Sequence of chain 1.O:
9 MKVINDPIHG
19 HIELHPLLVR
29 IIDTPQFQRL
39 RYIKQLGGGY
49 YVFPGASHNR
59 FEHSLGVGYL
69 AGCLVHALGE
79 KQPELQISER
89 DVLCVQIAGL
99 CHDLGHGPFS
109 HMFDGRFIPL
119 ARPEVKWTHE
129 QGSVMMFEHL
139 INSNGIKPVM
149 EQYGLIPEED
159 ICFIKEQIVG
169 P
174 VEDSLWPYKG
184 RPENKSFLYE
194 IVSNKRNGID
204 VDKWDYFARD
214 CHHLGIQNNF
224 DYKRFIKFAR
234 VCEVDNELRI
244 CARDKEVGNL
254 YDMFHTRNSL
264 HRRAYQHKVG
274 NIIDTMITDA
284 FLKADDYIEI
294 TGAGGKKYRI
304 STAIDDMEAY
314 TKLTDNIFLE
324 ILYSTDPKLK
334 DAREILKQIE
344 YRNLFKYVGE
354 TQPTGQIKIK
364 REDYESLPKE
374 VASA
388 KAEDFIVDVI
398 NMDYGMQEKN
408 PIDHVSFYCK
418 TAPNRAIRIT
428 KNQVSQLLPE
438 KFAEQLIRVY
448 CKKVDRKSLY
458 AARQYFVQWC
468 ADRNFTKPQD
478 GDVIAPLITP

This protein binds this small molecule.
Small molecule (SMILES): Nc1ncnc2c1ncn2[C@H]1C[C@H](O)[C@@H](CO[P](=O)(O)O[P](=O)(O)OP(=O)(O)O)O1

Sequence of chain 1.P:
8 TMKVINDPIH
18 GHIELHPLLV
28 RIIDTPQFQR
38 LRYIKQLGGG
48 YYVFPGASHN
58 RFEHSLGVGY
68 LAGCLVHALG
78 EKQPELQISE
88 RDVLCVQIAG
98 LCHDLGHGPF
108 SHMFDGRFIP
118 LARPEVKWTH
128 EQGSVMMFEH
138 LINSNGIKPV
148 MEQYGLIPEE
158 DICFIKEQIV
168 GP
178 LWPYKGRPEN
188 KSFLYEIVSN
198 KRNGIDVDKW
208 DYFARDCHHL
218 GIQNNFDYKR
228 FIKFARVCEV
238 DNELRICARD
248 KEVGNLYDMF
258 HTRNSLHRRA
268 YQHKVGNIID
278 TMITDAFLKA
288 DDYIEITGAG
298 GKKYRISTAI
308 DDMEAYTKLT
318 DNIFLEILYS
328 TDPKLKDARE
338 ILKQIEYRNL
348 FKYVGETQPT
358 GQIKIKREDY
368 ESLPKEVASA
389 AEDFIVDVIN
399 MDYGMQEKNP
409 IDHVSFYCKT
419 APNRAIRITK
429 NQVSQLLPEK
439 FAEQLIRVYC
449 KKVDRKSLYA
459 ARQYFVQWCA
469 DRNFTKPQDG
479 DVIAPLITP

Binding-site contacts:
Ligand atom C5' contacts residue GTP1 of chain 1.TD at 3.5 Å.
Ligand atom C5' contacts residue VAL11 of chain 1.O at 3.5 Å (hydrophobic).
Ligand atom C1' contacts residue PHE51 of chain 1.P at 3.1 Å (hydrophobic).
Ligand atom O1B contacts residue GTP1 of chain 1.TD at 2.6 Å (h-bond).
Ligand atom N6 contacts residue ASN252 of chain 1.M at 3.2 Å (h-bond).
Ligand atom O3A contacts residue GTP1 of chain 1.TD at 3.1 Å (h-bond).
Ligand atom O3G contacts residue LYS417 of chain 1.M at 3.5 Å.
Ligand atom N7 contacts residue ARG227 of chain 1.M at 3.2 Å (salt-bridge).
Ligand atom O2B contacts residue LYS271 of chain 1.P at 2.5 Å (salt-bridge).
Ligand atom O3B contacts residue LYS248 of chain 1.M at 3.1 Å (salt-bridge).
Ligand atom O4' contacts residue ASN13 of chain 1.O at 3.3 Å.
Ligand atom C2' contacts residue VAL50 of chain 1.P at 3.5 Å (hydrophobic).
Ligand atom O1G contacts residue MG1 of chain 1.RD at 2.2 Å.
Ligand atom O3' contacts residue VAL50 of chain 1.P at 2.4 Å (h-bond).
Ligand atom O1A contacts residue ARG227 of chain 1.M at 2.7 Å (salt-bridge).
Ligand atom C3' contacts residue VAL50 of chain 1.P at 3.0 Å (hydrophobic).
Ligand atom O1G contacts residue LYS417 of chain 1.M at 3.3 Å (salt-bridge).
Ligand atom O2G contacts residue LYS417 of chain 1.M at 3.4 Å (salt-bridge).
Ligand atom O2A contacts residue HIS270 of chain 1.P at 2.6 Å (h-bond).
Ligand atom C5 contacts residue ARG227 of chain 1.M at 3.3 Å.
Ligand atom O3' contacts residue GTP1 of chain 1.TD at 3.5 Å (h-bond).
Ligand atom C4 contacts residue PHE51 of chain 1.P at 3.5 Å (hydrophobic).
Ligand atom C4 contacts residue ARG227 of chain 1.M at 3.2 Å.
Ligand atom O3B contacts residue LYS271 of chain 1.P at 3.4 Å (salt-bridge).
Ligand atom C2 contacts residue ASN13 of chain 1.O at 3.3 Å.
Ligand atom O4' contacts residue ARG227 of chain 1.M at 3.4 Å (salt-bridge).
Ligand atom O3G contacts residue ARG246 of chain 1.M at 2.2 Å (salt-bridge).
Ligand atom O1A contacts residue LYS248 of chain 1.M at 3.0 Å (salt-bridge).
Ligand atom O1B contacts residue MG1 of chain 1.RD at 2.3 Å.
Ligand atom O2G contacts residue LYS271 of chain 1.P at 2.9 Å (salt-bridge).
Ligand atom N9 contacts residue PHE51 of chain 1.P at 3.3 Å.
Ligand atom N9 contacts residue ARG227 of chain 1.M at 3.4 Å (salt-bridge).
Ligand atom O3' contacts residue ASN13 of chain 1.O at 3.1 Å (h-bond).
Ligand atom PG contacts residue MG1 of chain 1.RD at 3.5 Å.
Ligand atom O2B contacts residue HIS270 of chain 1.P at 3.2 Å (h-bond).
Ligand atom O1G contacts residue GTP1 of chain 1.TD at 2.8 Å (h-bond).
Ligand atom PA contacts residue LYS248 of chain 1.M at 3.5 Å.
Ligand atom C2' contacts residue PHE51 of chain 1.P at 3.3 Å (hydrophobic).
Ligand atom N3 contacts residue ASN13 of chain 1.O at 2.8 Å (h-bond).
Ligand atom C3' contacts residue GTP1 of chain 1.TD at 3.5 Å.

Sequence of chain 1.M:
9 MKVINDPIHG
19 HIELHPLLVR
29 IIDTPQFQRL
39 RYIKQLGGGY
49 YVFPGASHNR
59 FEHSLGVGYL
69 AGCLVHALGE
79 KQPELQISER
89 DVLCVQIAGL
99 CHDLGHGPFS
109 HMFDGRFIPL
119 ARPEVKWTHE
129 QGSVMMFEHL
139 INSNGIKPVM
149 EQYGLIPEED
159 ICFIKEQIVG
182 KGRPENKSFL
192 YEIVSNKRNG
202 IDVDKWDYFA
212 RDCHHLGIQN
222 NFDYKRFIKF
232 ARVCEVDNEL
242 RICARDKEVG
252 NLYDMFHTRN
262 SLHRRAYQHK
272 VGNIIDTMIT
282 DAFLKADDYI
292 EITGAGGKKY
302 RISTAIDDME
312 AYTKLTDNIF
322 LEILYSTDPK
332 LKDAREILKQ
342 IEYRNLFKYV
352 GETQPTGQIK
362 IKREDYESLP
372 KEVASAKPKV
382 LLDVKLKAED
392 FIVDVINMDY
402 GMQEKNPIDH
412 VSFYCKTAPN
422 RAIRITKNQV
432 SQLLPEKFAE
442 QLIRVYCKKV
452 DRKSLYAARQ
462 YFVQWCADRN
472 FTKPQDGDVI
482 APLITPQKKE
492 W